Binding-site contacts:
Ligand atom C23 contacts residue MET44 of chain 1.B at 3.6 Å (hydrophobic).
Ligand atom C26 contacts residue THR48 of chain 1.B at 3.7 Å.
Ligand atom F27 contacts residue ILE125 of chain 1.B at 3.3 Å.
Ligand atom C6 contacts residue LEU47 of chain 1.B at 3.8 Å (hydrophobic).
Ligand atom C16 contacts residue GLY222 of chain 1.B at 3.8 Å.
Ligand atom C12 contacts residue PHE105 of chain 1.B at 3.7 Å (hydrophobic).
Ligand atom C17 contacts residue GLY222 of chain 1.B at 3.7 Å.
Ligand atom C22 contacts residue ALA51 of chain 1.B at 3.7 Å (hydrophobic).
Ligand atom C26 contacts residue LEU226 of chain 1.B at 3.7 Å (hydrophobic).
Ligand atom C8 contacts residue MET89 of chain 1.B at 3.7 Å (hydrophobic).
Ligand atom C18 contacts residue MET122 of chain 1.B at 3.7 Å (hydrophobic).
Ligand atom O11 contacts residue GLU54 of chain 1.B at 2.6 Å (salt-bridge).
Ligand atom F27 contacts residue HIS225 of chain 1.B at 3.2 Å.
Ligand atom C20 contacts residue ALA51 of chain 1.B at 3.9 Å (hydrophobic).
Ligand atom C17 contacts residue ILE125 of chain 1.B at 3.9 Å (hydrophobic).
Ligand atom C3 contacts residue LEU88 of chain 1.B at 3.8 Å (hydrophobic).
Ligand atom F27 contacts residue GLY222 of chain 1.B at 3.5 Å.
Ligand atom O30 contacts residue THR48 of chain 1.B at 3.7 Å.
Ligand atom C7 contacts residue LEU92 of chain 1.B at 3.7 Å (hydrophobic).
Ligand atom C6 contacts residue ALA51 of chain 1.B at 3.8 Å (hydrophobic).
Ligand atom C20 contacts residue LEU88 of chain 1.B at 3.9 Å (hydrophobic).
Ligand atom C24 contacts residue MET44 of chain 1.B at 3.9 Å (hydrophobic).
Ligand atom C28 contacts residue THR48 of chain 1.B at 3.7 Å.
Ligand atom C21 contacts residue ALA51 of chain 1.B at 3.5 Å (hydrophobic).
Ligand atom C1 contacts residue GLU54 of chain 1.B at 3.2 Å.
Ligand atom C2 contacts residue ARG95 of chain 1.B at 3.7 Å.
Ligand atom C15 contacts residue LEU85 of chain 1.B at 3.9 Å (hydrophobic).
Ligand atom C21 contacts residue TRP84 of chain 1.B at 3.6 Å (hydrophobic).
Ligand atom C18 contacts residue ILE125 of chain 1.B at 3.7 Å (hydrophobic).
Ligand atom C12 contacts residue LEU47 of chain 1.B at 3.7 Å (hydrophobic).
Ligand atom C3 contacts residue LEU92 of chain 1.B at 3.9 Å (hydrophobic).
Ligand atom C7 contacts residue MET89 of chain 1.B at 3.9 Å (hydrophobic).
Ligand atom C2 contacts residue GLU54 of chain 1.B at 3.3 Å.
Ligand atom O11 contacts residue ARG95 of chain 1.B at 2.6 Å (salt-bridge).
Ligand atom F27 contacts residue MET122 of chain 1.B at 3.6 Å.
Ligand atom C8 contacts residue LEU85 of chain 1.B at 3.9 Å (hydrophobic).
Ligand atom C20 contacts residue LEU85 of chain 1.B at 3.7 Å (hydrophobic).
Ligand atom C19 contacts residue PHE126 of chain 1.B at 3.9 Å (hydrophobic).
Ligand atom C23 contacts residue THR48 of chain 1.B at 3.8 Å.
Ligand atom C19 contacts residue MET122 of chain 1.B at 3.9 Å (hydrophobic).

Sequence of chain 1.B:
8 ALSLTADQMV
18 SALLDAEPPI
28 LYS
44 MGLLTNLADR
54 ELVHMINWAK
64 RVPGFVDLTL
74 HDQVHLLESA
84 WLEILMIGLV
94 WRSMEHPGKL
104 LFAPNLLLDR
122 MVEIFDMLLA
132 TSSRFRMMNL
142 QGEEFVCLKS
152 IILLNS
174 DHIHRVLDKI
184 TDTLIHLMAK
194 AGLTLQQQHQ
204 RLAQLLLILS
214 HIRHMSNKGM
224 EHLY

The small molecule below binds the protein below.
Small molecule (SMILES): C[C@@]1(c2ccc(/C=C/C(=O)O)cc2)c2ccc(O)cc2CCN1c1ccc(F)cc1